This small molecule binds to this protein.
Small molecule (SMILES): CC(=O)N[C@@H]1[C@@H](O)[C@H](O)[C@@H](CO)O[C@H]1O

Sequence of chain 1.A:
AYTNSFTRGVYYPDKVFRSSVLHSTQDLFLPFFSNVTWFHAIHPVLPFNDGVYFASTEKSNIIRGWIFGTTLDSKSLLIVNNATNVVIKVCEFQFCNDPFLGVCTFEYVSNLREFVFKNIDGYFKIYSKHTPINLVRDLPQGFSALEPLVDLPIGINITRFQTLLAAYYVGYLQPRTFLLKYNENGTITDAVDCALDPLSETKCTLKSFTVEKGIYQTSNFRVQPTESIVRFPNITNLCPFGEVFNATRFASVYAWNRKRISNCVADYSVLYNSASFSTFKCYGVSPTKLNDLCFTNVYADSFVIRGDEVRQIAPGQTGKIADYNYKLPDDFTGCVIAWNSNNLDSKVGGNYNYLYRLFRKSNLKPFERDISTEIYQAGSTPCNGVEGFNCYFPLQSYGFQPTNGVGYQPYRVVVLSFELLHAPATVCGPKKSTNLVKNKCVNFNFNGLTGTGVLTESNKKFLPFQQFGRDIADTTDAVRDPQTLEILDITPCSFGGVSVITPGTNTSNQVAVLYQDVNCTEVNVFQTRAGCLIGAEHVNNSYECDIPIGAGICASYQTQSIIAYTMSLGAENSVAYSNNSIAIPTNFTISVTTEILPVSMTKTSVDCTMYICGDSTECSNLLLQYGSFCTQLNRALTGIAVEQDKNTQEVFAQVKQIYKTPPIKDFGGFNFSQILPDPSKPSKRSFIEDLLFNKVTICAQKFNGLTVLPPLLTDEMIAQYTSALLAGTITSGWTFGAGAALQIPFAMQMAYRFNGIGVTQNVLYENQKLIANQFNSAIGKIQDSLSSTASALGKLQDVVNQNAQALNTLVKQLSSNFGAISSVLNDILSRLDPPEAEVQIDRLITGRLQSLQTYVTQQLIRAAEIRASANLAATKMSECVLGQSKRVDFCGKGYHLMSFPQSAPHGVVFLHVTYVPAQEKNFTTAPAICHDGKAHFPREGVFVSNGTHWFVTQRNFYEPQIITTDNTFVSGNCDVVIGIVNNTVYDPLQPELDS

Binding-site contacts:
Ligand atom N2 contacts residue ASN603 of chain 1.A at 2.9 Å (h-bond).
Ligand atom O5 contacts residue ASN603 of chain 1.A at 2.4 Å (h-bond).
Ligand atom C5 contacts residue ASN603 of chain 1.A at 3.7 Å.
Ligand atom C4 contacts residue ASN603 of chain 1.A at 4.2 Å.
Ligand atom C2 contacts residue ASN603 of chain 1.A at 2.5 Å.
Ligand atom C1 contacts residue ASN603 of chain 1.A at 1.4 Å.
Ligand atom C3 contacts residue ASN603 of chain 1.A at 3.8 Å.
Ligand atom C7 contacts residue ASN603 of chain 1.A at 3.3 Å.
Ligand atom C8 contacts residue ASN603 of chain 1.A at 4.4 Å.
Ligand atom O7 contacts residue ASN603 of chain 1.A at 3.3 Å (h-bond).